Binding-site contacts:
Ligand atom C26 contacts residue SER98 of chain 1.A at 2.9 Å.
Ligand atom C17 contacts residue LEU45 of chain 1.A at 3.6 Å (hydrophobic).
Ligand atom C8 contacts residue PHE78 of chain 1.A at 3.4 Å (hydrophobic).
Ligand atom C1 contacts residue PHE78 of chain 1.A at 3.3 Å (hydrophobic).
Ligand atom C32 contacts residue GLN94 of chain 1.A at 3.6 Å.
Ligand atom O9 contacts residue SER98 of chain 1.A at 3.5 Å (h-bond).
Ligand atom C18 contacts residue LEU45 of chain 1.A at 3.5 Å (hydrophobic).
Ligand atom C2 contacts residue PHE78 of chain 1.A at 3.1 Å (hydrophobic).
Ligand atom C6 contacts residue PHE76 of chain 1.A at 3.6 Å (hydrophobic).
Ligand atom O4 contacts residue PHE78 of chain 1.A at 3.5 Å.
Ligand atom C19 contacts residue GLY102 of chain 1.A at 3.2 Å.
Ligand atom C23 contacts residue TRP39 of chain 1.A at 3.1 Å (hydrophobic).
Ligand atom C32 contacts residue GLY96 of chain 1.A at 3.6 Å.
Ligand atom C15 contacts residue PHE78 of chain 1.A at 3.3 Å (hydrophobic).
Ligand atom C8 contacts residue LEU45 of chain 1.A at 3.4 Å (hydrophobic).
Ligand atom N1 contacts residue PHE78 of chain 1.A at 3.4 Å.
Ligand atom C29 contacts residue CYS37 of chain 1.A at 3.3 Å (hydrophobic).
Ligand atom C21 contacts residue SER98 of chain 1.A at 2.5 Å.
Ligand atom C29 contacts residue GLY35 of chain 1.A at 3.5 Å.
Ligand atom C22 contacts residue SER98 of chain 1.A at 3.0 Å.
Ligand atom C29 contacts residue GLY96 of chain 1.A at 3.3 Å.
Ligand atom O3 contacts residue LEU45 of chain 1.A at 3.6 Å.
Ligand atom C10 contacts residue LEU45 of chain 1.A at 3.6 Å (hydrophobic).
Ligand atom O9 contacts residue ASN103 of chain 1.A at 2.6 Å (h-bond).
Ligand atom C27 contacts residue SER98 of chain 1.A at 3.3 Å.
Ligand atom C24 contacts residue TRP39 of chain 1.A at 3.5 Å (hydrophobic).
Ligand atom C14 contacts residue GLY102 of chain 1.A at 3.5 Å.
Ligand atom C3 contacts residue PHE78 of chain 1.A at 3.3 Å (hydrophobic).
Ligand atom C5 contacts residue PHE76 of chain 1.A at 3.6 Å (hydrophobic).
Ligand atom C7 contacts residue PHE78 of chain 1.A at 3.2 Å (hydrophobic).
Ligand atom C25 contacts residue SER98 of chain 1.A at 3.6 Å.
Ligand atom C9 contacts residue PHE78 of chain 1.A at 3.3 Å (hydrophobic).
Ligand atom C6 contacts residue PHE78 of chain 1.A at 3.3 Å (hydrophobic).
Ligand atom O6 contacts residue SER98 of chain 1.A at 3.5 Å.
Ligand atom O7 contacts residue SER98 of chain 1.A at 2.9 Å.
Ligand atom C20 contacts residue SER98 of chain 1.A at 2.8 Å.
Ligand atom O2 contacts residue PHE76 of chain 1.A at 3.2 Å.
Ligand atom O8 contacts residue GLY35 of chain 1.A at 3.2 Å (h-bond).
Ligand atom C28 contacts residue CYS37 of chain 1.A at 3.6 Å (hydrophobic).
Ligand atom C18 contacts residue TRP39 of chain 1.A at 3.6 Å (hydrophobic).

Sequence of chain 1.A:
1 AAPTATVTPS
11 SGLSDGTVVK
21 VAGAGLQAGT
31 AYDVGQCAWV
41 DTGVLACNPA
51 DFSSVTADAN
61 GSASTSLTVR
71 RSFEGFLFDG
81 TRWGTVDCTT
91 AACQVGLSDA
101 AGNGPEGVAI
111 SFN

This protein binds this small molecule.
Small molecule (SMILES): CN[C@H]1[C@@H](O[C@@H]2/C3=C/C#C[C@H]4O[C@@]4([C@H]4COC(=O)O4)C#CC3=C[C@H]2OC(=O)c2c(O)ccc3c(C)cc(OC)cc23)O[C@H](C)[C@H](O)[C@@H]1O